The protein below binds the small molecule below.
Small molecule (SMILES): O=S(=O)(O)c1cccc2cccc(Nc3ccccc3)c12

Sequence of chain 1.Q:
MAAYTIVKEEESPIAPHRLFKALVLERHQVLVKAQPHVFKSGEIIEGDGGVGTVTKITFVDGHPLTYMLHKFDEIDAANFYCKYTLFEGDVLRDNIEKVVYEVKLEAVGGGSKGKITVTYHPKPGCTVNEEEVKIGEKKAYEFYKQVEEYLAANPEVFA

Binding-site contacts:
Ligand atom O3 contacts residue ILE122 of chain 1.Q at 3.8 Å.
Ligand atom O3 contacts residue GLU16 of chain 1.Q at 3.6 Å.
Ligand atom C14 contacts residue LEU25 of chain 1.Q at 3.6 Å (hydrophobic).
Ligand atom C12 contacts residue GLU16 of chain 1.Q at 3.3 Å.
Ligand atom O2 contacts residue TYR147 of chain 1.Q at 3.2 Å.
Ligand atom C12 contacts residue TYR150 of chain 1.Q at 3.2 Å (hydrophobic).
Ligand atom C7 contacts residue ALA146 of chain 1.Q at 3.9 Å (hydrophobic).
Ligand atom C13 contacts residue GLU17 of chain 1.Q at 3.9 Å.
Ligand atom C3 contacts residue LEU29 of chain 1.Q at 3.6 Å (hydrophobic).
Ligand atom C15 contacts residue LEU111 of chain 1.Q at 4.0 Å (hydrophobic).
Ligand atom C15 contacts residue LEU25 of chain 1.Q at 3.8 Å (hydrophobic).
Ligand atom N contacts residue TYR150 of chain 1.Q at 4.2 Å.
Ligand atom C16 contacts residue ILE122 of chain 1.Q at 3.4 Å (hydrophobic).
Ligand atom C14 contacts residue SER18 of chain 1.Q at 4.0 Å.
Ligand atom C13 contacts residue SER18 of chain 1.Q at 4.0 Å.
Ligand atom C1 contacts residue ILE122 of chain 1.Q at 3.6 Å (hydrophobic).
Ligand atom C14 contacts residue GLU16 of chain 1.Q at 4.0 Å.
Ligand atom C10 contacts residue ILE122 of chain 1.Q at 3.9 Å (hydrophobic).
Ligand atom C4 contacts residue VAL109 of chain 1.Q at 4.0 Å (hydrophobic).
Ligand atom C4 contacts residue ARG33 of chain 1.Q at 3.8 Å.
Ligand atom C11 contacts residue ILE122 of chain 1.Q at 3.9 Å (hydrophobic).
Ligand atom C2 contacts residue ILE122 of chain 1.Q at 3.9 Å (hydrophobic).
Ligand atom O1 contacts residue TYR147 of chain 1.Q at 3.6 Å.
Ligand atom C8 contacts residue ALA146 of chain 1.Q at 4.0 Å (hydrophobic).
Ligand atom C6 contacts residue ILE122 of chain 1.Q at 4.0 Å (hydrophobic).
Ligand atom C8 contacts residue ILE122 of chain 1.Q at 4.2 Å (hydrophobic).
Ligand atom C15 contacts residue GLY120 of chain 1.Q at 3.9 Å.
Ligand atom C13 contacts residue LEU25 of chain 1.Q at 4.1 Å (hydrophobic).
Ligand atom C13 contacts residue GLU16 of chain 1.Q at 3.5 Å.
Ligand atom O1 contacts residue TYR150 of chain 1.Q at 3.0 Å.
Ligand atom C5 contacts residue ILE122 of chain 1.Q at 4.0 Å (hydrophobic).
Ligand atom C2 contacts residue LEU29 of chain 1.Q at 3.5 Å (hydrophobic).
Ligand atom N contacts residue ILE122 of chain 1.Q at 3.7 Å.
Ligand atom C6 contacts residue ARG33 of chain 1.Q at 4.1 Å.
Ligand atom C5 contacts residue ARG33 of chain 1.Q at 4.0 Å.
Ligand atom C11 contacts residue GLU16 of chain 1.Q at 3.7 Å.
Ligand atom C7 contacts residue ILE122 of chain 1.Q at 4.0 Å (hydrophobic).
Ligand atom C13 contacts residue TYR150 of chain 1.Q at 3.3 Å (hydrophobic).
Ligand atom S contacts residue TYR147 of chain 1.Q at 4.0 Å.
Ligand atom C14 contacts residue GLU17 of chain 1.Q at 4.0 Å.